This protein binds this small molecule.
Small molecule (SMILES): Nc1c(C(=O)O)n[nH]c1C(=O)O

Sequence of chain 1.A:
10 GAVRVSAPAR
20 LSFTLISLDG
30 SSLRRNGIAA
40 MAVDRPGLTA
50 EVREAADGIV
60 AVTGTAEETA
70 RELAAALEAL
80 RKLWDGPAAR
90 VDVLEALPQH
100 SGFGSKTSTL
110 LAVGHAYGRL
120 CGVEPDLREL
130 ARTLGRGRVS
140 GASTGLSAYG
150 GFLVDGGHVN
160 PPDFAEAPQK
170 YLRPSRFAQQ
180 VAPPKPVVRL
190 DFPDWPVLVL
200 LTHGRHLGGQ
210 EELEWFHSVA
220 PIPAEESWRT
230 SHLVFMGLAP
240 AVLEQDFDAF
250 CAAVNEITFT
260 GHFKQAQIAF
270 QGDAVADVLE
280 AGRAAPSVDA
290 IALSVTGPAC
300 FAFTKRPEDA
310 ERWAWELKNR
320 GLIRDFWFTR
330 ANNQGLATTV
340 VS

Binding-site contacts:
Ligand atom NAG contacts residue PHE262 of chain 1.A at 4.1 Å.
Ligand atom CAD contacts residue SER21 of chain 1.A at 3.6 Å.
Ligand atom OAK contacts residue PRP1 of chain 1.B at 4.1 Å.
Ligand atom NAA contacts residue PRP1 of chain 1.B at 4.0 Å.
Ligand atom OAL contacts residue PRP1 of chain 1.B at 3.5 Å.
Ligand atom NAG contacts residue LEU24 of chain 1.A at 3.5 Å.
Ligand atom NAG contacts residue GLN266 of chain 1.A at 3.5 Å (h-bond).
Ligand atom NAA contacts residue LEU24 of chain 1.A at 4.0 Å.
Ligand atom CAC contacts residue LEU24 of chain 1.A at 3.6 Å (hydrophobic).
Ligand atom OAE contacts residue LEU24 of chain 1.A at 3.9 Å.
Ligand atom OAF contacts residue SER21 of chain 1.A at 2.7 Å (h-bond).
Ligand atom CAJ contacts residue VAL138 of chain 1.A at 3.8 Å (hydrophobic).
Ligand atom OAK contacts residue PRO173 of chain 1.A at 3.4 Å.
Ligand atom NAA contacts residue ILE37 of chain 1.A at 4.0 Å.
Ligand atom OAE contacts residue GLN266 of chain 1.A at 3.1 Å (h-bond).
Ligand atom OAK contacts residue VAL138 of chain 1.A at 4.2 Å.
Ligand atom OAF contacts residue ILE37 of chain 1.A at 3.3 Å.
Ligand atom OAL contacts residue SER174 of chain 1.A at 2.6 Å (h-bond).
Ligand atom CAB contacts residue VAL294 of chain 1.A at 4.3 Å (hydrophobic).
Ligand atom CAD contacts residue GLN266 of chain 1.A at 4.0 Å.
Ligand atom CAB contacts residue LEU24 of chain 1.A at 3.9 Å (hydrophobic).
Ligand atom CAI contacts residue PRP1 of chain 1.B at 3.9 Å.
Ligand atom CAC contacts residue VAL294 of chain 1.A at 3.7 Å (hydrophobic).
Ligand atom CAD contacts residue LEU24 of chain 1.A at 3.7 Å (hydrophobic).
Ligand atom OAF contacts residue VAL294 of chain 1.A at 3.8 Å.
Ligand atom NAH contacts residue LEU24 of chain 1.A at 3.7 Å.
Ligand atom OAE contacts residue VAL294 of chain 1.A at 3.5 Å.
Ligand atom CAI contacts residue VAL138 of chain 1.A at 4.2 Å (hydrophobic).
Ligand atom CAJ contacts residue PRP1 of chain 1.B at 3.6 Å.
Ligand atom CAD contacts residue VAL294 of chain 1.A at 3.8 Å (hydrophobic).
Ligand atom NAG contacts residue VAL294 of chain 1.A at 3.9 Å.
Ligand atom OAF contacts residue LEU24 of chain 1.A at 3.9 Å.
Ligand atom CAC contacts residue GLN266 of chain 1.A at 4.2 Å.
Ligand atom NAA contacts residue SER139 of chain 1.A at 3.9 Å.
Ligand atom OAE contacts residue SER21 of chain 1.A at 3.7 Å.
Ligand atom OAL contacts residue VAL138 of chain 1.A at 3.8 Å.
Ligand atom CAI contacts residue LEU24 of chain 1.A at 4.0 Å (hydrophobic).
Ligand atom OAK contacts residue SER174 of chain 1.A at 3.0 Å (h-bond).
Ligand atom CAJ contacts residue SER174 of chain 1.A at 3.5 Å.
Ligand atom CAB contacts residue PRP1 of chain 1.B at 4.2 Å.